Binding-site contacts:
Ligand atom N6 contacts residue TYR10 of chain 1.D at 3.6 Å.
Ligand atom O1B contacts residue LEU45 of chain 1.D at 3.5 Å (h-bond).
Ligand atom O3B contacts residue GLY44 of chain 1.D at 3.0 Å (h-bond).
Ligand atom O1B contacts residue GLY44 of chain 1.D at 3.4 Å (h-bond).
Ligand atom O3G contacts residue ARG153 of chain 1.C at 3.7 Å.
Ligand atom PB contacts residue GLY44 of chain 1.D at 3.7 Å.
Ligand atom C2' contacts residue LEU2 of chain 1.D at 3.4 Å (hydrophobic).
Ligand atom O3G contacts residue MG1 of chain 1.Q at 3.2 Å.
Ligand atom N1 contacts residue PRO4 of chain 1.D at 3.8 Å.
Ligand atom N6 contacts residue TYR163 of chain 1.D at 3.2 Å (h-bond).
Ligand atom O2A contacts residue MG1 of chain 1.Q at 2.9 Å.
Ligand atom O1B contacts residue LYS47 of chain 1.D at 3.3 Å (salt-bridge).
Ligand atom S1G contacts residue GLY44 of chain 1.D at 3.6 Å.
Ligand atom O3B contacts residue MG1 of chain 1.Q at 3.3 Å.
Ligand atom PA contacts residue MG1 of chain 1.Q at 3.8 Å.
Ligand atom O3A contacts residue GLY44 of chain 1.D at 3.7 Å.
Ligand atom O1A contacts residue THR49 of chain 1.D at 3.3 Å (h-bond).
Ligand atom O1A contacts residue ARG3 of chain 1.D at 3.1 Å (salt-bridge).
Ligand atom O3A contacts residue GLY46 of chain 1.D at 3.2 Å (h-bond).
Ligand atom PB contacts residue MG1 of chain 1.Q at 3.2 Å.
Ligand atom O2B contacts residue MG1 of chain 1.Q at 2.0 Å.
Ligand atom PA contacts residue ARG3 of chain 1.D at 3.8 Å.
Ligand atom N7 contacts residue TYR163 of chain 1.D at 3.5 Å (h-bond).
Ligand atom S1G contacts residue PRO43 of chain 1.D at 3.3 Å.
Ligand atom C5' contacts residue ARG200 of chain 1.D at 3.8 Å.
Ligand atom O2A contacts residue ARG200 of chain 1.D at 3.4 Å (salt-bridge).
Ligand atom O3' contacts residue ARG3 of chain 1.D at 3.8 Å.
Ligand atom O2' contacts residue LEU2 of chain 1.D at 2.8 Å (h-bond).
Ligand atom O5' contacts residue ARG3 of chain 1.D at 3.7 Å.
Ligand atom N7 contacts residue GLY46 of chain 1.D at 3.8 Å.
Ligand atom N7 contacts residue LEU45 of chain 1.D at 3.8 Å.
Ligand atom PG contacts residue MG1 of chain 1.Q at 2.9 Å.
Ligand atom O2G contacts residue THR48 of chain 1.D at 3.7 Å.
Ligand atom N6 contacts residue ILE11 of chain 1.D at 3.2 Å (h-bond).
Ligand atom C3' contacts residue ARG3 of chain 1.D at 3.8 Å.
Ligand atom O3G contacts residue ARG200 of chain 1.D at 3.5 Å (salt-bridge).
Ligand atom O2G contacts residue MG1 of chain 1.Q at 1.9 Å.
Ligand atom O1A contacts residue THR48 of chain 1.D at 3.4 Å.
Ligand atom O1B contacts residue GLY46 of chain 1.D at 3.5 Å (h-bond).
Ligand atom O2B contacts residue THR48 of chain 1.D at 2.8 Å (h-bond).

This small molecule binds to this protein.
Small molecule (SMILES): Nc1ncnc2c1ncn2[C@@H]1O[C@H](COP(=O)(O)OP(=O)(O)OP(O)(O)=S)[C@@H](O)[C@H]1O

Sequence of chain 1.C:
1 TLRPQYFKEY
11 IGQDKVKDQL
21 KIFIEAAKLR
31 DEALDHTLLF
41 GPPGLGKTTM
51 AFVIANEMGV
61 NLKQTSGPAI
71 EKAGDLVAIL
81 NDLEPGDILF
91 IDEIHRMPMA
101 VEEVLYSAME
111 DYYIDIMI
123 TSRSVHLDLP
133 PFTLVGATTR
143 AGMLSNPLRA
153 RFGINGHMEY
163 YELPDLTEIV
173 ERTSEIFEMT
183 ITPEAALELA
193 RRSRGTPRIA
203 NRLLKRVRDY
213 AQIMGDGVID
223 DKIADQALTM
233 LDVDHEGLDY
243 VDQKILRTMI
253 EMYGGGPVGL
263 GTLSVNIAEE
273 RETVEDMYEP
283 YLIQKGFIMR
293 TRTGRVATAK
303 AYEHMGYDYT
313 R

Sequence of chain 1.D:
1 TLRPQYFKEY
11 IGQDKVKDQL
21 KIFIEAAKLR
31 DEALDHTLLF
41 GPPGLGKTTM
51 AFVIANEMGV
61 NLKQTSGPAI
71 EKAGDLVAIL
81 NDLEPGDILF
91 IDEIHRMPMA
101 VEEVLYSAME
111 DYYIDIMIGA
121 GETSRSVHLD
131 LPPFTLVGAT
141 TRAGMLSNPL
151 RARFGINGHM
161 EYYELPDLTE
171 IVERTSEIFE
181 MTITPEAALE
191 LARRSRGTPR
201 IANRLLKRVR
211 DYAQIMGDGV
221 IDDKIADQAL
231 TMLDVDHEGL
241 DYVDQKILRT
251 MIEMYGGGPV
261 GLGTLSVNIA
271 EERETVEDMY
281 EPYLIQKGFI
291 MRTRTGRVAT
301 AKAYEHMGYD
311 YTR